Binding-site contacts:
Ligand atom N2 contacts residue ASN253 of chain 1.A at 2.8 Å (h-bond).
Ligand atom O5 contacts residue THR255 of chain 1.A at 3.8 Å.
Ligand atom C5 contacts residue ASN253 of chain 1.A at 3.7 Å.
Ligand atom C5 contacts residue THR255 of chain 1.A at 3.9 Å.
Ligand atom C1 contacts residue THR255 of chain 1.A at 3.5 Å.
Ligand atom O7 contacts residue ASN253 of chain 1.A at 3.8 Å.
Ligand atom C6 contacts residue THR255 of chain 1.A at 4.4 Å.
Ligand atom O5 contacts residue ASN253 of chain 1.A at 2.4 Å (h-bond).
Ligand atom C2 contacts residue ASN253 of chain 1.A at 2.3 Å.
Ligand atom C7 contacts residue ASN253 of chain 1.A at 3.7 Å.
Ligand atom C4 contacts residue ASN253 of chain 1.A at 4.2 Å.
Ligand atom C1 contacts residue ASN253 of chain 1.A at 1.4 Å.
Ligand atom C3 contacts residue ASN253 of chain 1.A at 3.7 Å.
Ligand atom O6 contacts residue THR255 of chain 1.A at 4.3 Å.

Sequence of chain 1.A:
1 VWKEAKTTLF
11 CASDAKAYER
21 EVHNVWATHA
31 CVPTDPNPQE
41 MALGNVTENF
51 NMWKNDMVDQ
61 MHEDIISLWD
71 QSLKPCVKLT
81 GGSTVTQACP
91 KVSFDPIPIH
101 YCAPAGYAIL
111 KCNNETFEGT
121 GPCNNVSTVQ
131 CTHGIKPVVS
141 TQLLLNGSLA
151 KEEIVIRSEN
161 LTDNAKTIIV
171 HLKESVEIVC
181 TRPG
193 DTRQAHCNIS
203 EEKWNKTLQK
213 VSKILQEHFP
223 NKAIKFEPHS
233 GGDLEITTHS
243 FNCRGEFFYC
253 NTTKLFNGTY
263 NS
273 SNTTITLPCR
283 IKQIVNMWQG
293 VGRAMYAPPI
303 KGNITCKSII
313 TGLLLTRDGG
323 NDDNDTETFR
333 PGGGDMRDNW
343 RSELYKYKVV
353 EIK

A small-molecule ligand and the protein it binds are described below.
Small molecule (SMILES): CC(=O)N[C@@H]1[C@@H](O)[C@H](O)[C@@H](CO)O[C@H]1O